Binding-site contacts:
Ligand atom C4 contacts residue TYR409 of chain 1.B at 3.7 Å (hydrophobic).
Ligand atom C4 contacts residue GLU117 of chain 1.B at 3.8 Å.
Ligand atom C3 contacts residue GLU117 of chain 1.B at 3.6 Å.
Ligand atom C11 contacts residue ASP149 of chain 1.B at 3.4 Å.
Ligand atom C6 contacts residue TYR409 of chain 1.B at 3.7 Å (hydrophobic).
Ligand atom NH2 contacts residue ASP149 of chain 1.B at 3.3 Å (salt-bridge).
Ligand atom C3 contacts residue ASP149 of chain 1.B at 3.5 Å.
Ligand atom O9 contacts residue GLU275 of chain 1.B at 2.8 Å (salt-bridge).
Ligand atom C6 contacts residue GLU276 of chain 1.B at 3.4 Å.
Ligand atom O1A contacts residue ARG292 of chain 1.B at 3.3 Å (salt-bridge).
Ligand atom C11 contacts residue ARG150 of chain 1.B at 3.0 Å.
Ligand atom NE contacts residue ASP149 of chain 1.B at 3.2 Å (salt-bridge).
Ligand atom O6 contacts residue ARG292 of chain 1.B at 3.7 Å.
Ligand atom NH1 contacts residue GLU226 of chain 1.B at 3.0 Å (salt-bridge).
Ligand atom NE contacts residue GLU117 of chain 1.B at 3.2 Å (salt-bridge).
Ligand atom O9 contacts residue ALA245 of chain 1.B at 3.5 Å.
Ligand atom NH2 contacts residue TRP177 of chain 1.B at 2.8 Å (h-bond).
Ligand atom C4 contacts residue ASP149 of chain 1.B at 3.8 Å.
Ligand atom C8 contacts residue ARG292 of chain 1.B at 3.5 Å.
Ligand atom C9 contacts residue ALA245 of chain 1.B at 3.5 Å (hydrophobic).
Ligand atom O8 contacts residue GLU276 of chain 1.B at 3.3 Å (salt-bridge).
Ligand atom O1A contacts residue ARG374 of chain 1.B at 2.8 Å (salt-bridge).
Ligand atom O1B contacts residue ARG374 of chain 1.B at 2.9 Å (salt-bridge).
Ligand atom O8 contacts residue GLU275 of chain 1.B at 2.7 Å (salt-bridge).
Ligand atom C1 contacts residue ARG116 of chain 1.B at 3.8 Å.
Ligand atom CZ contacts residue TRP177 of chain 1.B at 3.5 Å (hydrophobic).
Ligand atom C9 contacts residue GLU275 of chain 1.B at 3.2 Å.
Ligand atom C3 contacts residue TYR409 of chain 1.B at 3.5 Å (hydrophobic).
Ligand atom O1B contacts residue ARG116 of chain 1.B at 2.7 Å (salt-bridge).
Ligand atom C2 contacts residue TYR409 of chain 1.B at 2.8 Å (hydrophobic).
Ligand atom C3 contacts residue ARG116 of chain 1.B at 3.7 Å.
Ligand atom NH1 contacts residue TRP177 of chain 1.B at 3.4 Å (h-bond).
Ligand atom O9 contacts residue ARG223 of chain 1.B at 3.2 Å (salt-bridge).
Ligand atom C8 contacts residue GLU275 of chain 1.B at 3.4 Å.
Ligand atom C1 contacts residue TYR409 of chain 1.B at 3.5 Å (hydrophobic).
Ligand atom O8 contacts residue ARG292 of chain 1.B at 3.5 Å.
Ligand atom C1 contacts residue ARG374 of chain 1.B at 3.5 Å.
Ligand atom CZ contacts residue GLU117 of chain 1.B at 3.5 Å.
Ligand atom O6 contacts residue TYR409 of chain 1.B at 3.5 Å (h-bond).
Ligand atom NH2 contacts residue ARG154 of chain 1.B at 3.2 Å (salt-bridge).

Sequence of chain 1.B:
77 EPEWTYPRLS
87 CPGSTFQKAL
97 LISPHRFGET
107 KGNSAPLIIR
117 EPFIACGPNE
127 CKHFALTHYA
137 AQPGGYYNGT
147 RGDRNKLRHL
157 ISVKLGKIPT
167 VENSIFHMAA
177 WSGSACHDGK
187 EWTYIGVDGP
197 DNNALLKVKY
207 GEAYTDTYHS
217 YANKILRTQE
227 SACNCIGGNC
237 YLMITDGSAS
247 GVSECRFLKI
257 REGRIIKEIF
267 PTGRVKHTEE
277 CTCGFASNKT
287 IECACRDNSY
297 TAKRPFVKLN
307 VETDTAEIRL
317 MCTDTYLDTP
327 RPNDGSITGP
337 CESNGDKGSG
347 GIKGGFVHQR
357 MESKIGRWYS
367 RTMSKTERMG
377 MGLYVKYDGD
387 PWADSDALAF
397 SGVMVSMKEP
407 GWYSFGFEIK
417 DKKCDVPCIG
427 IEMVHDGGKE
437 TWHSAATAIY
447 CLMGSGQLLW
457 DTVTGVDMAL

The protein below binds the small molecule below.
Small molecule (SMILES): [H]/N=C(\N)N[C@H]1C=C(C(=O)O)O[C@@H]([C@H](O)[C@H](O)CO)[C@@H]1NC(C)=O